Sequence of chain 1.A:
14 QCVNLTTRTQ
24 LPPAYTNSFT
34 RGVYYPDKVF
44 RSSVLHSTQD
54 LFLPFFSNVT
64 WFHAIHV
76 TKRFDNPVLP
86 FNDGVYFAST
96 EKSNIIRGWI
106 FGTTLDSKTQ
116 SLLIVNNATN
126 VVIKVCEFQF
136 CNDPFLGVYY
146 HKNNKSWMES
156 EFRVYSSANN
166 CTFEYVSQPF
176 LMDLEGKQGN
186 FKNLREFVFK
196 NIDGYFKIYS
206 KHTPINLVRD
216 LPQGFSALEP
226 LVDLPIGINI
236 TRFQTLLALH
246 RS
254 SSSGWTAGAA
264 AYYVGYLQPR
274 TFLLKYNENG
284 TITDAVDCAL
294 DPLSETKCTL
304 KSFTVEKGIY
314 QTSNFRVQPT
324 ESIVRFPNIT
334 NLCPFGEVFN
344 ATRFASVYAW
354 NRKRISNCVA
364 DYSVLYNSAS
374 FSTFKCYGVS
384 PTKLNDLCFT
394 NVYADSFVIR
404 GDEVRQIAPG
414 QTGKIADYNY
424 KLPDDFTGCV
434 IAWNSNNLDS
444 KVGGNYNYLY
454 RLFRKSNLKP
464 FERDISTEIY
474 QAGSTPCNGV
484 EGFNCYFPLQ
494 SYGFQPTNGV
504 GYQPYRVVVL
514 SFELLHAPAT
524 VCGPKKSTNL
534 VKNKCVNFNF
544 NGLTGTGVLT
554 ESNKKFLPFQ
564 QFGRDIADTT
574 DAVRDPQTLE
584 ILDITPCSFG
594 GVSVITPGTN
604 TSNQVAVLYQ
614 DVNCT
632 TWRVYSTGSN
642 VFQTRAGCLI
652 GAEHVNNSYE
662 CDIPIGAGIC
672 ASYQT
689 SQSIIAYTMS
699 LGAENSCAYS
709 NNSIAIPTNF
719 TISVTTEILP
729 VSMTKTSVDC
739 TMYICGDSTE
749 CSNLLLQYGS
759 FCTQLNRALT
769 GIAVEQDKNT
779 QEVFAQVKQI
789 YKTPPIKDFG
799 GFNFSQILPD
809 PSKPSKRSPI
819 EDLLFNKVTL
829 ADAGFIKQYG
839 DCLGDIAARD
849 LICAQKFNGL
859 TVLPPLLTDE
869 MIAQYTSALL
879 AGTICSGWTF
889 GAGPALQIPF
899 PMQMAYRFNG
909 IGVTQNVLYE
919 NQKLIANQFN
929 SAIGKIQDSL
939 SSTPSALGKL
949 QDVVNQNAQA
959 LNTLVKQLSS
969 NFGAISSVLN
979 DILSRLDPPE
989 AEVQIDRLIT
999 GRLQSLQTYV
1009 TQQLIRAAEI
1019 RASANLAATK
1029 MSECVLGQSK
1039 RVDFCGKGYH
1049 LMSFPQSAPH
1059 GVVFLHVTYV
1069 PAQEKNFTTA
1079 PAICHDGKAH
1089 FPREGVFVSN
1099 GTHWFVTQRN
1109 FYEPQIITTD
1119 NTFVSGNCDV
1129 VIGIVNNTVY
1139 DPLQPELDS

A small-molecule ligand and the protein it binds are described below.
Small molecule (SMILES): CC(=O)N[C@@H]1[C@@H](O)[C@H](O)[C@@H](CO)O[C@H]1O

Binding-site contacts:
Ligand atom O7 contacts residue ASN61 of chain 1.A at 4.5 Å.
Ligand atom C3 contacts residue ASN61 of chain 1.A at 3.9 Å.
Ligand atom C8 contacts residue TYR28 of chain 1.A at 3.6 Å (hydrophobic).
Ligand atom N2 contacts residue TYR28 of chain 1.A at 3.6 Å.
Ligand atom O5 contacts residue ASN61 of chain 1.A at 2.5 Å (h-bond).
Ligand atom C7 contacts residue ASN61 of chain 1.A at 3.8 Å.
Ligand atom O3 contacts residue TYR28 of chain 1.A at 4.4 Å.
Ligand atom C5 contacts residue ASN61 of chain 1.A at 3.8 Å.
Ligand atom C4 contacts residue ASN61 of chain 1.A at 4.3 Å.
Ligand atom N2 contacts residue ASN61 of chain 1.A at 2.8 Å (h-bond).
Ligand atom C2 contacts residue ASN61 of chain 1.A at 2.5 Å.
Ligand atom C7 contacts residue TYR28 of chain 1.A at 4.2 Å (hydrophobic).
Ligand atom C2 contacts residue TYR28 of chain 1.A at 4.0 Å (hydrophobic).
Ligand atom C1 contacts residue ASN61 of chain 1.A at 1.5 Å.